This protein binds this small molecule.
Small molecule (SMILES): CC(=O)N[C@H]1[C@H](O[C@H]2[C@H](O)[C@@H](NC(C)=O)CO[C@@H]2CO)O[C@H](CO)[C@@H](O[C@@H]2O[C@H](CO[C@H]3O[C@H](CO)[C@@H](O)[C@H](O)[C@@H]3O)[C@@H](O)[C@H](O[C@H]3O[C@H](CO)[C@@H](O)[C@H](O)[C@@H]3O)[C@@H]2O)[C@@H]1O

Sequence of chain 1.G:
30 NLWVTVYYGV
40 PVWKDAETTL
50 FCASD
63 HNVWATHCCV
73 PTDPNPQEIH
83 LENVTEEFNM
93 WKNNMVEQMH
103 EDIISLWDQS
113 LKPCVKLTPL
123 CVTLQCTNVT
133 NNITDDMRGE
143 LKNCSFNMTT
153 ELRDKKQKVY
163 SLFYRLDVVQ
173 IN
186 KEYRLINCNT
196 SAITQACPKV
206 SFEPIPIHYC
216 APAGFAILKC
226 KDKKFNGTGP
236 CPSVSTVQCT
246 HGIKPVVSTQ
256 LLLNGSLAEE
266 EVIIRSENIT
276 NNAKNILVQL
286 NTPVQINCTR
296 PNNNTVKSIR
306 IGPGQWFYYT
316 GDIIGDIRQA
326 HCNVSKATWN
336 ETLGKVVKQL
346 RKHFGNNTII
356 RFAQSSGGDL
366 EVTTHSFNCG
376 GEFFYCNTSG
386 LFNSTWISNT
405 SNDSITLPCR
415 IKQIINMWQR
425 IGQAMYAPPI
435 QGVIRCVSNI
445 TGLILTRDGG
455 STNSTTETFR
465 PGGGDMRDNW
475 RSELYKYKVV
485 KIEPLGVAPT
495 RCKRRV

Binding-site contacts:
Ligand atom O4 contacts residue VAL441 of chain 1.G at 4.1 Å.
Ligand atom O5 contacts residue NAG1 of chain 1.LA at 3.9 Å.
Ligand atom C1 contacts residue NAG1 of chain 1.LA at 4.3 Å.
Ligand atom O5 contacts residue GLU208 of chain 1.G at 4.0 Å.
Ligand atom O7 contacts residue ASN259 of chain 1.G at 4.3 Å.
Ligand atom O6 contacts residue SER206 of chain 1.G at 3.3 Å.
Ligand atom C8 contacts residue VAL251 of chain 1.G at 4.1 Å (hydrophobic).
Ligand atom C1 contacts residue GLU208 of chain 1.G at 4.2 Å.
Ligand atom C5 contacts residue NAG1 of chain 1.LA at 3.9 Å.
Ligand atom C4 contacts residue ASN259 of chain 1.G at 4.3 Å.
Ligand atom C6 contacts residue GLU208 of chain 1.G at 3.6 Å.
Ligand atom C1 contacts residue ASN259 of chain 1.G at 1.5 Å.
Ligand atom C2 contacts residue SER442 of chain 1.G at 4.3 Å.
Ligand atom C7 contacts residue ASN259 of chain 1.G at 3.9 Å.
Ligand atom C8 contacts residue LEU258 of chain 1.G at 3.6 Å (hydrophobic).
Ligand atom C7 contacts residue ASN373 of chain 1.G at 4.4 Å.
Ligand atom C5 contacts residue VAL441 of chain 1.G at 3.6 Å (hydrophobic).
Ligand atom C3 contacts residue VAL441 of chain 1.G at 3.8 Å (hydrophobic).
Ligand atom O7 contacts residue ASN373 of chain 1.G at 4.1 Å.
Ligand atom O5 contacts residue VAL441 of chain 1.G at 4.2 Å.
Ligand atom C3 contacts residue ASN259 of chain 1.G at 3.9 Å.
Ligand atom C5 contacts residue ASN259 of chain 1.G at 3.8 Å.
Ligand atom C4 contacts residue VAL441 of chain 1.G at 4.1 Å (hydrophobic).
Ligand atom C2 contacts residue ASN259 of chain 1.G at 2.5 Å.
Ligand atom C1 contacts residue VAL441 of chain 1.G at 4.1 Å (hydrophobic).
Ligand atom O6 contacts residue NAG1 of chain 1.LA at 3.4 Å.
Ligand atom N2 contacts residue SER442 of chain 1.G at 3.6 Å.
Ligand atom O5 contacts residue ASN259 of chain 1.G at 2.4 Å (h-bond).
Ligand atom C1 contacts residue SER442 of chain 1.G at 3.9 Å.
Ligand atom C5 contacts residue GLU208 of chain 1.G at 3.7 Å.
Ligand atom C6 contacts residue NAG1 of chain 1.LA at 4.2 Å.
Ligand atom C8 contacts residue ASN373 of chain 1.G at 4.0 Å.
Ligand atom O3 contacts residue CYS440 of chain 1.G at 4.1 Å.
Ligand atom N2 contacts residue ASN259 of chain 1.G at 3.0 Å (h-bond).
Ligand atom O7 contacts residue PRO209 of chain 1.G at 4.3 Å.
Ligand atom O6 contacts residue GLY375 of chain 1.G at 3.7 Å.